Binding-site contacts:
Ligand atom O7 contacts residue ASN332 of chain 3.C at 3.8 Å.
Ligand atom C6 contacts residue NAG2 of chain 3.P at 4.0 Å.
Ligand atom O7 contacts residue NAG1 of chain 3.P at 3.4 Å.
Ligand atom O5 contacts residue ASN332 of chain 3.C at 2.4 Å (h-bond).
Ligand atom C5 contacts residue NAG1 of chain 3.P at 2.3 Å.
Ligand atom O7 contacts residue SER357 of chain 3.C at 3.2 Å.
Ligand atom C2 contacts residue ASN332 of chain 3.C at 2.4 Å.
Ligand atom O4 contacts residue NAG2 of chain 3.P at 4.2 Å.
Ligand atom C1 contacts residue NAG1 of chain 3.P at 3.7 Å.
Ligand atom O7 contacts residue NAG2 of chain 3.P at 3.8 Å.
Ligand atom O6 contacts residue NAG2 of chain 3.P at 4.1 Å.
Ligand atom O3 contacts residue NAG1 of chain 3.P at 3.8 Å.
Ligand atom C1 contacts residue SER357 of chain 3.C at 3.1 Å.
Ligand atom N2 contacts residue NAG1 of chain 3.P at 4.0 Å.
Ligand atom C4 contacts residue NAG2 of chain 3.P at 4.0 Å.
Ligand atom C1 contacts residue ASN332 of chain 3.C at 1.4 Å.
Ligand atom O4 contacts residue NAG1 of chain 3.P at 3.0 Å (h-bond).
Ligand atom C7 contacts residue NAG2 of chain 3.P at 4.2 Å.
Ligand atom O6 contacts residue NAG1 of chain 3.P at 3.1 Å.
Ligand atom C5 contacts residue ASN332 of chain 3.C at 3.6 Å.
Ligand atom C3 contacts residue NAG1 of chain 3.P at 3.7 Å.
Ligand atom C7 contacts residue SER357 of chain 3.C at 3.6 Å.
Ligand atom C8 contacts residue NAG1 of chain 3.R at 1.4 Å.
Ligand atom O3 contacts residue NAG2 of chain 3.P at 3.5 Å.
Ligand atom N2 contacts residue SER357 of chain 3.C at 4.1 Å.
Ligand atom N2 contacts residue ASN332 of chain 3.C at 2.8 Å (h-bond).
Ligand atom O6 contacts residue NAG2 of chain 3.P at 3.5 Å (h-bond).
Ligand atom C6 contacts residue NAG1 of chain 3.P at 2.2 Å.
Ligand atom C7 contacts residue ASN332 of chain 3.C at 3.5 Å.
Ligand atom C2 contacts residue NAG1 of chain 3.P at 3.2 Å.
Ligand atom C7 contacts residue NAG1 of chain 3.R at 2.4 Å.
Ligand atom O7 contacts residue NAG1 of chain 3.R at 2.7 Å.
Ligand atom N2 contacts residue NAG1 of chain 3.R at 3.6 Å.
Ligand atom C4 contacts residue ASN332 of chain 3.C at 4.2 Å.
Ligand atom C3 contacts residue ASN332 of chain 3.C at 3.7 Å.
Ligand atom C2 contacts residue SER357 of chain 3.C at 4.2 Å.
Ligand atom C8 contacts residue SER357 of chain 3.C at 4.0 Å.
Ligand atom C4 contacts residue NAG1 of chain 3.P at 3.5 Å.
Ligand atom O5 contacts residue SER357 of chain 3.C at 4.0 Å.
Ligand atom O5 contacts residue NAG1 of chain 3.P at 2.8 Å (h-bond).

Sequence of chain 3.C:
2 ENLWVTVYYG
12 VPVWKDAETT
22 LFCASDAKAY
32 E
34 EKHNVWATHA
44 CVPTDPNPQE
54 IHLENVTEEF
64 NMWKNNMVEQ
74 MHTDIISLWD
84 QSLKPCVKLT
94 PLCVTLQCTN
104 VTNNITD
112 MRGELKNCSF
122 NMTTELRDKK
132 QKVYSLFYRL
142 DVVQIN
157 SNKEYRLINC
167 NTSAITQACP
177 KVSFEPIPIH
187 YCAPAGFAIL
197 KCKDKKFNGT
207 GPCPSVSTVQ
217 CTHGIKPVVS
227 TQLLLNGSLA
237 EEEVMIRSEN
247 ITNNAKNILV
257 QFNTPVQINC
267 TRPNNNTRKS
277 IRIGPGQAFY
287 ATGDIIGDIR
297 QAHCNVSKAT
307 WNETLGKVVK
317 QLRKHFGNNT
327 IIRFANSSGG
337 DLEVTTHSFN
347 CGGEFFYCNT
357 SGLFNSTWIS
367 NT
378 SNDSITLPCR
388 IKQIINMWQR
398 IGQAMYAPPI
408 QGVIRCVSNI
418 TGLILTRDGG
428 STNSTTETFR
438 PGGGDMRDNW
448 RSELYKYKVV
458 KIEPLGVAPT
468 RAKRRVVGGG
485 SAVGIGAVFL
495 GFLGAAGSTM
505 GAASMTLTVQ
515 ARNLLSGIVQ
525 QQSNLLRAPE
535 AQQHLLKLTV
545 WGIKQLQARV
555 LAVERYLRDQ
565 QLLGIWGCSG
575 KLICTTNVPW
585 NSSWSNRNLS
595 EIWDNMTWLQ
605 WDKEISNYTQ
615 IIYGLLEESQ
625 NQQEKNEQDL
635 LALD

The small molecule below binds the protein below.
Small molecule (SMILES): CC(=O)N[C@H]1[C@H](O[C@H]2[C@H](O)[C@@H](NC(C)=O)CO[C@@H]2CO)O[C@H](CO)[C@@H](O[C@@H]2O[C@H](CO[C@H]3O[C@H](CO)[C@@H](O)[C@H](O)[C@@H]3O)[C@@H](O)[C@H](O[C@H]3O[C@H](CO)[C@@H](O)[C@H](O)[C@@H]3O)[C@@H]2O)[C@@H]1O